Sequence of chain 1.A:
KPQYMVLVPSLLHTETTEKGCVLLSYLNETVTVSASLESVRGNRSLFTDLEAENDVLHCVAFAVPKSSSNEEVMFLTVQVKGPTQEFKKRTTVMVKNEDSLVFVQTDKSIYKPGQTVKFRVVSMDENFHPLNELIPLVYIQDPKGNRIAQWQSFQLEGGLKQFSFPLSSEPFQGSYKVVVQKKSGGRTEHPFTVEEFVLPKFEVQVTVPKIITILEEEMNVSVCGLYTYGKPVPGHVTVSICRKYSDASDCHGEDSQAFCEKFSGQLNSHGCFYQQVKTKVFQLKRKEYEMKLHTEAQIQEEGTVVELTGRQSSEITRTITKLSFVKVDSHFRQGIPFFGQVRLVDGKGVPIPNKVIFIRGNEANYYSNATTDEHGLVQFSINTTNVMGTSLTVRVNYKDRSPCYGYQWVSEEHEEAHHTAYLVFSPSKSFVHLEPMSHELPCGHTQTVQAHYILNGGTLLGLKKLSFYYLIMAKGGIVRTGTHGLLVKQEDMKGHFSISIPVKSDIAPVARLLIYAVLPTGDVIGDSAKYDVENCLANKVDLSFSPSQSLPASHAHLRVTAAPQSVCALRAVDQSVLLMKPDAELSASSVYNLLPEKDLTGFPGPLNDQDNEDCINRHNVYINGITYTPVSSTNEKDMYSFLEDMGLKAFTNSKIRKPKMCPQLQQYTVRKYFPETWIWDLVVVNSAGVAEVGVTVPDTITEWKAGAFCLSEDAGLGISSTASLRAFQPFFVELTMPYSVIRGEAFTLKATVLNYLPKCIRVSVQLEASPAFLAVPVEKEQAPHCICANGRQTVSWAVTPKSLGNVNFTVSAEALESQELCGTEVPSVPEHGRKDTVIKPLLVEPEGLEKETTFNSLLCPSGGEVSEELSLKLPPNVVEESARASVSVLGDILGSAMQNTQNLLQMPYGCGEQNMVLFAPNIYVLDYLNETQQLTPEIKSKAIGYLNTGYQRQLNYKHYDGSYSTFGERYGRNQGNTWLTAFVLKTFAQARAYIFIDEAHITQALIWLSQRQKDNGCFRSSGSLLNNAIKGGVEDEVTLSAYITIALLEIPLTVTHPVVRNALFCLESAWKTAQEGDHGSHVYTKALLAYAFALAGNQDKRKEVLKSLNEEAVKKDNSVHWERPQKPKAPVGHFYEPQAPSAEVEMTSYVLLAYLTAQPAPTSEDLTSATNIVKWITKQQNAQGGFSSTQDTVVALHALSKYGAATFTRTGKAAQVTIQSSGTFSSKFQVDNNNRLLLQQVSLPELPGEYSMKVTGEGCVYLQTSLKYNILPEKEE

Binding-site contacts:
Ligand atom C5 contacts residue ASN410 of chain 1.A at 3.7 Å.
Ligand atom O5 contacts residue ASN410 of chain 1.A at 2.5 Å (h-bond).
Ligand atom C4 contacts residue ASN410 of chain 1.A at 4.3 Å.
Ligand atom N2 contacts residue ASN410 of chain 1.A at 2.7 Å (h-bond).
Ligand atom C2 contacts residue ASN410 of chain 1.A at 2.4 Å.
Ligand atom C1 contacts residue ASN410 of chain 1.A at 1.4 Å.
Ligand atom C3 contacts residue ASN410 of chain 1.A at 3.7 Å.
Ligand atom C7 contacts residue ASN410 of chain 1.A at 4.1 Å.

The small molecule below binds the protein below.
Small molecule (SMILES): CC(=O)N[C@@H]1[C@@H](O)[C@H](O)[C@@H](CO)O[C@H]1O